Sequence of chain 1.D:
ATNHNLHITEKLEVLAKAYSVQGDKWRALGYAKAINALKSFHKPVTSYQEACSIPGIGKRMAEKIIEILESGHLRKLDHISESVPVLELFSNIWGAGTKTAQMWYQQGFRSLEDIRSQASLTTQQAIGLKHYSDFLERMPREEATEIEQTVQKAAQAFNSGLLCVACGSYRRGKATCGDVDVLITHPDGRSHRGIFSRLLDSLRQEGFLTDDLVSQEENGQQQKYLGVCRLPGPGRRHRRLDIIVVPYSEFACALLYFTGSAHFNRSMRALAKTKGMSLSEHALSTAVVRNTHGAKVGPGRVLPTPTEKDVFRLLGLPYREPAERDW

This small molecule binds to this protein.
Small molecule (SMILES): Nc1ccn([C@H]2C[C@H](O[P](=O)(O)OC[C@H]3O[C@@H](n4ccc(N)nc4=O)C[C@@H]3O[P](=O)(O)OC[C@H]3O[C@@H](n4cnc5c(=O)nc(N)[nH]c54)C[C@@H]3O)[C@@H](CO[P](=O)(O)O[C@H]3C[C@H](n4cnc5c(=O)nc(N)[nH]c54)O[C@@H]3COP(=O)(O)O)O2)c(=O)n1

Binding-site contacts:
Ligand atom C6 contacts residue TRP34 of chain 1.D at 3.8 Å (hydrophobic).
Ligand atom OP1 contacts residue GLY64 of chain 1.D at 2.6 Å (h-bond).
Ligand atom O3' contacts residue MET69 of chain 1.D at 3.6 Å.
Ligand atom N1 contacts residue TRP34 of chain 1.D at 3.5 Å (h-bond).
Ligand atom N3 contacts residue TRP34 of chain 1.D at 3.3 Å (h-bond).
Ligand atom N2 contacts residue TRP34 of chain 1.D at 3.7 Å.
Ligand atom O4' contacts residue TYR39 of chain 1.D at 3.3 Å.
Ligand atom C2 contacts residue TRP34 of chain 1.D at 3.2 Å (hydrophobic).
Ligand atom OP1 contacts residue MET69 of chain 1.D at 3.0 Å.
Ligand atom OP1 contacts residue GLY66 of chain 1.D at 2.7 Å (h-bond).
Ligand atom P contacts residue ARG35 of chain 1.D at 3.8 Å.
Ligand atom O5' contacts residue ARG35 of chain 1.D at 3.3 Å (salt-bridge).
Ligand atom O6 contacts residue TRP34 of chain 1.D at 3.6 Å.
Ligand atom OP1 contacts residue ARG35 of chain 1.D at 3.5 Å (salt-bridge).
Ligand atom P contacts residue LYS72 of chain 1.D at 3.7 Å.
Ligand atom OP2 contacts residue ARG68 of chain 1.D at 2.8 Å (salt-bridge).
Ligand atom C8 contacts residue ARG35 of chain 1.D at 3.5 Å.
Ligand atom C1' contacts residue ARG35 of chain 1.D at 3.7 Å.
Ligand atom C5' contacts residue GLY64 of chain 1.D at 3.4 Å.
Ligand atom OP3 contacts residue ARG68 of chain 1.D at 3.4 Å.
Ligand atom O4' contacts residue ARG35 of chain 1.D at 3.6 Å (salt-bridge).
Ligand atom C5 contacts residue ARG35 of chain 1.D at 3.9 Å.
Ligand atom OP1 contacts residue LYS72 of chain 1.D at 3.7 Å.
Ligand atom C4' contacts residue GLY64 of chain 1.D at 3.4 Å.
Ligand atom OP2 contacts residue ARG35 of chain 1.D at 3.8 Å.
Ligand atom OP2 contacts residue ILE65 of chain 1.D at 3.6 Å.
Ligand atom O3' contacts residue GLY64 of chain 1.D at 3.6 Å.
Ligand atom N2 contacts residue GLY38 of chain 1.D at 3.8 Å.
Ligand atom N9 contacts residue ARG35 of chain 1.D at 3.6 Å.
Ligand atom OP2 contacts residue ARG68 of chain 1.D at 3.4 Å.
Ligand atom C4 contacts residue TRP34 of chain 1.D at 3.6 Å (hydrophobic).
Ligand atom C5' contacts residue ARG35 of chain 1.D at 3.5 Å.
Ligand atom OP3 contacts residue LYS72 of chain 1.D at 2.8 Å (salt-bridge).
Ligand atom C4 contacts residue ARG35 of chain 1.D at 3.7 Å.
Ligand atom P contacts residue GLY64 of chain 1.D at 3.7 Å.
Ligand atom OP1 contacts residue NA1 of chain 1.E at 2.6 Å (h-bond).
Ligand atom P contacts residue ARG68 of chain 1.D at 3.9 Å.
Ligand atom N3 contacts residue GLY38 of chain 1.D at 3.2 Å.
Ligand atom OP1 contacts residue ILE65 of chain 1.D at 3.8 Å.
Ligand atom OP1 contacts residue PRO63 of chain 1.D at 3.5 Å.